Sequence of chain 56.C:
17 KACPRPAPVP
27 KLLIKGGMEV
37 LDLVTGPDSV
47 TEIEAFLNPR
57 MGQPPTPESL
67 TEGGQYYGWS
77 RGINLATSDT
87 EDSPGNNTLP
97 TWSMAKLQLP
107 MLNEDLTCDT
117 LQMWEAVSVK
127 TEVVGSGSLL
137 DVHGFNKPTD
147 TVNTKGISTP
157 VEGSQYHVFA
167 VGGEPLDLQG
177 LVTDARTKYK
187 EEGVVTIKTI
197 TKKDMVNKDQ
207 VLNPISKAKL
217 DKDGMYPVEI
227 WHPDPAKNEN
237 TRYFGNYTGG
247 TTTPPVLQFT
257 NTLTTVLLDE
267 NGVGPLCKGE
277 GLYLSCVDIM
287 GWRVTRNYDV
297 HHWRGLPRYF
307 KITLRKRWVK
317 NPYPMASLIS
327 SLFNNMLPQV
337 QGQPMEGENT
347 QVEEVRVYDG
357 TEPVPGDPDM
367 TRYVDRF

Sequence of chain 56.D:
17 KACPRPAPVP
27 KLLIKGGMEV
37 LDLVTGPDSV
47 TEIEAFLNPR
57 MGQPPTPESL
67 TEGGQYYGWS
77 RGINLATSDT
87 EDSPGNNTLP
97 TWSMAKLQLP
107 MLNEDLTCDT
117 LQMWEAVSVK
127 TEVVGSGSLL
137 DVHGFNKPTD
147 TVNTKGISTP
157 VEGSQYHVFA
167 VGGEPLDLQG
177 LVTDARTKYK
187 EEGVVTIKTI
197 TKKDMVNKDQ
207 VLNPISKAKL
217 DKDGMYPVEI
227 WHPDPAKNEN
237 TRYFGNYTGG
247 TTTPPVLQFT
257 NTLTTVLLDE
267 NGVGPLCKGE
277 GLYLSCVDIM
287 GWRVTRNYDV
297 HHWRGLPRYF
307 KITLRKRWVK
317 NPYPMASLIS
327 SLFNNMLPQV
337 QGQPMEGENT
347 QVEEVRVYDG

Binding-site contacts:
Ligand atom C3 contacts residue GLY78 of chain 56.C at 3.9 Å.
Ligand atom O1A contacts residue GLY78 of chain 56.C at 3.8 Å.
Ligand atom C1 contacts residue GLY78 of chain 56.C at 4.2 Å.
Ligand atom C4 contacts residue TYR72 of chain 56.C at 3.4 Å (hydrophobic).
Ligand atom O6 contacts residue ASN93 of chain 56.C at 3.4 Å (h-bond).
Ligand atom C11 contacts residue ASP85 of chain 56.D at 4.0 Å.
Ligand atom C10 contacts residue TYR72 of chain 56.C at 4.0 Å (hydrophobic).
Ligand atom C4 contacts residue HIS298 of chain 56.C at 3.8 Å.
Ligand atom O1A contacts residue ARG77 of chain 56.C at 3.0 Å (salt-bridge).
Ligand atom O1A contacts residue TYR72 of chain 56.C at 3.6 Å.
Ligand atom O9 contacts residue ARG77 of chain 56.C at 3.8 Å.
Ligand atom C1 contacts residue TYR72 of chain 56.C at 4.3 Å (hydrophobic).
Ligand atom O1A contacts residue HIS298 of chain 56.C at 4.3 Å.
Ligand atom O4 contacts residue HIS298 of chain 56.C at 3.2 Å (h-bond).
Ligand atom O4 contacts residue TYR72 of chain 56.C at 3.8 Å.
Ligand atom C4 contacts residue ARG77 of chain 56.C at 4.4 Å.
Ligand atom O8 contacts residue ARG77 of chain 56.C at 3.6 Å (salt-bridge).
Ligand atom O3 contacts residue VAL296 of chain 56.C at 4.4 Å.
Ligand atom O4 contacts residue THR291 of chain 56.C at 3.3 Å.
Ligand atom O3 contacts residue GLY78 of chain 56.C at 3.4 Å.
Ligand atom O1B contacts residue TYR72 of chain 56.C at 4.4 Å.
Ligand atom O10 contacts residue THR291 of chain 56.C at 4.4 Å.
Ligand atom C11 contacts residue TYR72 of chain 56.C at 4.3 Å (hydrophobic).
Ligand atom N5 contacts residue TYR72 of chain 56.C at 3.1 Å (h-bond).
Ligand atom C5 contacts residue TYR72 of chain 56.C at 3.6 Å (hydrophobic).
Ligand atom C4 contacts residue GLY78 of chain 56.C at 3.2 Å.
Ligand atom C3 contacts residue GLY78 of chain 56.C at 4.3 Å.
Ligand atom O4 contacts residue ILE79 of chain 56.C at 3.7 Å.
Ligand atom O4 contacts residue GLY78 of chain 56.C at 3.1 Å.
Ligand atom O4 contacts residue ASN80 of chain 56.C at 4.3 Å.
Ligand atom C6 contacts residue ASN93 of chain 56.C at 3.7 Å.
Ligand atom C3 contacts residue ARG77 of chain 56.C at 4.2 Å.
Ligand atom O10 contacts residue ASN293 of chain 56.C at 4.5 Å.
Ligand atom O4 contacts residue ARG289 of chain 56.C at 4.5 Å.
Ligand atom C2 contacts residue ARG77 of chain 56.C at 4.4 Å.
Ligand atom C2 contacts residue GLY78 of chain 56.C at 4.1 Å.
Ligand atom C3 contacts residue HIS298 of chain 56.C at 3.5 Å.
Ligand atom C6 contacts residue TYR72 of chain 56.C at 3.9 Å (hydrophobic).
Ligand atom O1B contacts residue ARG77 of chain 56.C at 2.7 Å (salt-bridge).
Ligand atom C1 contacts residue ARG77 of chain 56.C at 3.3 Å.

The small molecule below binds the protein below.
Small molecule (SMILES): CC(=O)N[C@H]1[C@H]([C@H](O)[C@H](O)CO)O[C@@](O[C@H]2[C@@H](O)[C@@H](CO)O[C@@H](O[C@H]3[C@H](O)[C@@H](O)[C@H](O)O[C@@H]3CO)[C@@H]2O)(C(=O)O)C[C@@H]1O